Sequence of chain 3.A:
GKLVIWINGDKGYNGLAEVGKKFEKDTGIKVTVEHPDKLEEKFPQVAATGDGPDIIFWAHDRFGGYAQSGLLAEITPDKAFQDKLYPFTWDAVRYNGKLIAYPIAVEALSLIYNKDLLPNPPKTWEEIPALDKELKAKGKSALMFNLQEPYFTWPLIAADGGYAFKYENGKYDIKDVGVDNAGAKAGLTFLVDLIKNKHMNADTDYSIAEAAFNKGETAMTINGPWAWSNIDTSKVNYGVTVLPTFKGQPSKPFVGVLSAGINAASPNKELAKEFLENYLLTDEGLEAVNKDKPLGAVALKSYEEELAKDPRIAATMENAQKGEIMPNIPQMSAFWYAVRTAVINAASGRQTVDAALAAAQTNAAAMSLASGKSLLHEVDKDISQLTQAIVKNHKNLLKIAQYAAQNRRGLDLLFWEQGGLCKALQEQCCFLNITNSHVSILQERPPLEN

Binding-site contacts:
Ligand atom C5 contacts residue TYR151 of chain 3.A at 4.0 Å (hydrophobic).
Ligand atom O4 contacts residue TRP58 of chain 3.A at 4.1 Å.
Ligand atom C2 contacts residue TYR151 of chain 3.A at 3.9 Å (hydrophobic).
Ligand atom C2 contacts residue GLU107 of chain 3.A at 3.3 Å.
Ligand atom O6 contacts residue PRO150 of chain 3.A at 3.6 Å (h-bond).
Ligand atom O2 contacts residue GLU107 of chain 3.A at 2.5 Å (salt-bridge).
Ligand atom C4 contacts residue TRP336 of chain 3.A at 3.7 Å (hydrophobic).
Ligand atom C2 contacts residue TRP58 of chain 3.A at 4.0 Å (hydrophobic).
Ligand atom O5 contacts residue TYR151 of chain 3.A at 3.6 Å.
Ligand atom C2 contacts residue TRP336 of chain 3.A at 3.9 Å (hydrophobic).
Ligand atom C2 contacts residue ASP61 of chain 3.A at 3.2 Å.
Ligand atom C2 contacts residue LYS11 of chain 3.A at 4.0 Å.
Ligand atom O2 contacts residue ASP61 of chain 3.A at 2.9 Å (salt-bridge).
Ligand atom C4 contacts residue TYR151 of chain 3.A at 3.6 Å (hydrophobic).
Ligand atom O2 contacts residue ALA59 of chain 3.A at 3.2 Å.
Ligand atom C6 contacts residue TYR151 of chain 3.A at 3.8 Å (hydrophobic).
Ligand atom C1 contacts residue TYR151 of chain 3.A at 3.9 Å (hydrophobic).
Ligand atom O2 contacts residue TRP58 of chain 3.A at 3.4 Å (h-bond).
Ligand atom C3 contacts residue TRP58 of chain 3.A at 3.5 Å (hydrophobic).
Ligand atom O3 contacts residue GLU107 of chain 3.A at 3.6 Å.
Ligand atom C1 contacts residue ASP10 of chain 3.A at 3.9 Å.
Ligand atom O6 contacts residue TYR151 of chain 3.A at 3.2 Å (h-bond).
Ligand atom O3 contacts residue ALA59 of chain 3.A at 3.4 Å.
Ligand atom O1 contacts residue LYS11 of chain 3.A at 3.5 Å.
Ligand atom O3 contacts residue ASP61 of chain 3.A at 2.8 Å (salt-bridge).
Ligand atom O4 contacts residue ARG62 of chain 3.A at 3.6 Å.
Ligand atom O2 contacts residue MET326 of chain 3.A at 4.0 Å.
Ligand atom C6 contacts residue GLU149 of chain 3.A at 3.5 Å.
Ligand atom O2 contacts residue LYS11 of chain 3.A at 2.8 Å (salt-bridge).
Ligand atom O1 contacts residue ASP10 of chain 3.A at 3.2 Å (salt-bridge).
Ligand atom O6 contacts residue GLU149 of chain 3.A at 3.0 Å (salt-bridge).
Ligand atom O3 contacts residue ARG62 of chain 3.A at 3.2 Å (salt-bridge).
Ligand atom C6 contacts residue TRP336 of chain 3.A at 3.7 Å (hydrophobic).
Ligand atom C3 contacts residue ASP61 of chain 3.A at 3.5 Å.
Ligand atom O5 contacts residue TRP336 of chain 3.A at 3.8 Å.
Ligand atom O1 contacts residue ASN8 of chain 3.A at 3.4 Å (h-bond).
Ligand atom O3 contacts residue TRP58 of chain 3.A at 3.1 Å (h-bond).
Ligand atom C6 contacts residue PRO150 of chain 3.A at 3.9 Å (hydrophobic).
Ligand atom C1 contacts residue TRP226 of chain 3.A at 4.0 Å (hydrophobic).
Ligand atom C1 contacts residue LYS11 of chain 3.A at 4.1 Å.

The small molecule below binds the protein below.
Small molecule (SMILES): OC[C@H]1O[C@H](O[C@H]2[C@H](O)[C@@H](O)[C@@H](O)O[C@@H]2CO)[C@H](O)[C@@H](O)[C@@H]1O